Binding-site contacts:
Ligand atom O5 contacts residue ASN67 of chain 8.E at 2.4 Å (h-bond).
Ligand atom C7 contacts residue MET118 of chain 8.E at 4.1 Å (hydrophobic).
Ligand atom O7 contacts residue ASN67 of chain 8.E at 4.5 Å.
Ligand atom O7 contacts residue ARG89 of chain 8.E at 3.8 Å.
Ligand atom N2 contacts residue ASN67 of chain 8.E at 2.9 Å (h-bond).
Ligand atom C5 contacts residue ASN67 of chain 8.E at 3.7 Å.
Ligand atom C8 contacts residue ASN67 of chain 8.E at 3.9 Å.
Ligand atom C1 contacts residue ASN67 of chain 8.E at 1.4 Å.
Ligand atom O7 contacts residue PHE90 of chain 8.E at 3.4 Å.
Ligand atom C7 contacts residue ASN67 of chain 8.E at 3.6 Å.
Ligand atom C7 contacts residue PHE90 of chain 8.E at 4.1 Å (hydrophobic).
Ligand atom C4 contacts residue ASN67 of chain 8.E at 4.2 Å.
Ligand atom O7 contacts residue MET118 of chain 8.E at 3.4 Å.
Ligand atom C2 contacts residue ASN67 of chain 8.E at 2.5 Å.
Ligand atom N2 contacts residue MET118 of chain 8.E at 3.9 Å.
Ligand atom C3 contacts residue ASN67 of chain 8.E at 3.8 Å.

Sequence of chain 8.E:
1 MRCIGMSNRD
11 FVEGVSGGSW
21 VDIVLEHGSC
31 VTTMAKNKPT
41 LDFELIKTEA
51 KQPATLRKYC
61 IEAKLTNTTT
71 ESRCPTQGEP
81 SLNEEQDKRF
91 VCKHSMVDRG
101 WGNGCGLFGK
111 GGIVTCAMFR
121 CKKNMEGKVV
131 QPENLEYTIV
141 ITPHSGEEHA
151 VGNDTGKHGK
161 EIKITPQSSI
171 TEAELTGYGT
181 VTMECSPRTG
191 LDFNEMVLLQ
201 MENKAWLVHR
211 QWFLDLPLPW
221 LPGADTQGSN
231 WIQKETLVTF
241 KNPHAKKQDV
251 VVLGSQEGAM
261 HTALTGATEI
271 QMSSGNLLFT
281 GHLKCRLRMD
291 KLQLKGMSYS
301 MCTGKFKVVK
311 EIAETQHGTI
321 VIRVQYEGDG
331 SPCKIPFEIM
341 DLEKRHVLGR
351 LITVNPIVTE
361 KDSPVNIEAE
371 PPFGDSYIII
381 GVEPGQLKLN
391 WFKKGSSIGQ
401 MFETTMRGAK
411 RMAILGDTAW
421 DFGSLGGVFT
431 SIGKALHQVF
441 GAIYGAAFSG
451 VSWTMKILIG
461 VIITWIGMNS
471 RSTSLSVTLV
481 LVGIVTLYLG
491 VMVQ

A small-molecule ligand and the protein it binds are described below.
Small molecule (SMILES): CC(=O)N[C@@H]1[C@@H](O)[C@H](O)[C@@H](CO)O[C@H]1O